This small molecule binds to this protein.
Small molecule (SMILES): CC(=O)N[C@@H]1[C@@H](O)[C@H](O)[C@@H](CO)O[C@H]1O

Binding-site contacts:
Ligand atom O7 contacts residue ASN90 of chain 1.C at 4.0 Å.
Ligand atom O7 contacts residue GLY527 of chain 1.D at 4.1 Å.
Ligand atom C8 contacts residue SER528 of chain 1.D at 3.4 Å.
Ligand atom C5 contacts residue ASN90 of chain 1.C at 3.8 Å.
Ligand atom C3 contacts residue ASN90 of chain 1.C at 3.9 Å.
Ligand atom C3 contacts residue GLU89 of chain 1.C at 4.0 Å.
Ligand atom N2 contacts residue ASN90 of chain 1.C at 3.0 Å (h-bond).
Ligand atom N2 contacts residue GLU89 of chain 1.C at 3.1 Å (salt-bridge).
Ligand atom O5 contacts residue ASN90 of chain 1.C at 2.5 Å (h-bond).
Ligand atom C1 contacts residue GLU89 of chain 1.C at 4.2 Å.
Ligand atom C8 contacts residue GLY524 of chain 1.D at 4.0 Å.
Ligand atom C4 contacts residue ASN90 of chain 1.C at 4.4 Å.
Ligand atom C7 contacts residue GLU89 of chain 1.C at 3.9 Å.
Ligand atom C7 contacts residue ASN90 of chain 1.C at 3.7 Å.
Ligand atom C8 contacts residue GLU89 of chain 1.C at 3.9 Å.
Ligand atom C2 contacts residue ASN90 of chain 1.C at 2.5 Å.
Ligand atom C1 contacts residue ASN90 of chain 1.C at 1.5 Å.
Ligand atom C7 contacts residue SER528 of chain 1.D at 3.6 Å.
Ligand atom C2 contacts residue GLU89 of chain 1.C at 4.0 Å.
Ligand atom O7 contacts residue SER528 of chain 1.D at 2.9 Å (h-bond).

Sequence of chain 1.C:
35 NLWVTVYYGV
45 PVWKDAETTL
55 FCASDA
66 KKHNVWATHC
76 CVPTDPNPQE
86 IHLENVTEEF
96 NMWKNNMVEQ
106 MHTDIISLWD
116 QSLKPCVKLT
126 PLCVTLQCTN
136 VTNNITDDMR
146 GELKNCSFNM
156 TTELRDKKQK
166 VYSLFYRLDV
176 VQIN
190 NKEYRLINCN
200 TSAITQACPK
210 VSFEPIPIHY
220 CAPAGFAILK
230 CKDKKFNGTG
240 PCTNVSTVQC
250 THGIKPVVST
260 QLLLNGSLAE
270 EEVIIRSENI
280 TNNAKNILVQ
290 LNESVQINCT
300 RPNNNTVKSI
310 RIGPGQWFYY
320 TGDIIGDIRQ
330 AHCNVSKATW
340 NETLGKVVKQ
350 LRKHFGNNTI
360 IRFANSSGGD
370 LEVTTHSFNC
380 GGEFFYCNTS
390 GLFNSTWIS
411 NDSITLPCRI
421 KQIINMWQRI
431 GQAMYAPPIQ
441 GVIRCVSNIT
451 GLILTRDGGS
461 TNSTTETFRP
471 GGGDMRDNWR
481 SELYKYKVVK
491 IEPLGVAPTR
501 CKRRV

Sequence of chain 1.D:
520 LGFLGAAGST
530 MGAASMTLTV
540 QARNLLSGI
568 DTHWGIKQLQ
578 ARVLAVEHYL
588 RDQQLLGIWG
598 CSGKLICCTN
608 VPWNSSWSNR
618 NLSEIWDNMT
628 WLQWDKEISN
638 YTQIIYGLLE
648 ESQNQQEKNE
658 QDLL